Sequence of chain 1.B:
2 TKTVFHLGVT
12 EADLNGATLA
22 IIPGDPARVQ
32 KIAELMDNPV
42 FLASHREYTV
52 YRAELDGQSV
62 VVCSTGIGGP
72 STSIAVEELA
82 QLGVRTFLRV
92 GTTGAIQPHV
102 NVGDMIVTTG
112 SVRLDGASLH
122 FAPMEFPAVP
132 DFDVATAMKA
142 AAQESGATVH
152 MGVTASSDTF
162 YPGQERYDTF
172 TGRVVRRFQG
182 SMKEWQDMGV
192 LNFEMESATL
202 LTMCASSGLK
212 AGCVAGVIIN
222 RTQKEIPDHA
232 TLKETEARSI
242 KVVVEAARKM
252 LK

The protein below binds the small molecule below.
Small molecule (SMILES): O=c1ccn([C@@H]2O[C@H](CO)[C@@H](O)[C@H]2O)c(=O)[nH]1

Binding-site contacts:
Ligand atom O2 contacts residue PHE161 of chain 1.B at 3.8 Å.
Ligand atom C5' contacts residue HIS7 of chain 1.A at 3.3 Å.
Ligand atom O2 contacts residue GLU195 of chain 1.B at 3.5 Å.
Ligand atom C2 contacts residue GLN165 of chain 1.B at 3.5 Å.
Ligand atom O2' contacts residue MET196 of chain 1.B at 3.0 Å (h-bond).
Ligand atom C5 contacts residue THR94 of chain 1.B at 3.5 Å.
Ligand atom O4 contacts residue GLN165 of chain 1.B at 3.7 Å.
Ligand atom O2' contacts residue ARG90 of chain 1.B at 3.5 Å (salt-bridge).
Ligand atom N1 contacts residue THR93 of chain 1.B at 3.5 Å (h-bond).
Ligand atom N3 contacts residue GLN165 of chain 1.B at 2.9 Å (h-bond).
Ligand atom N3 contacts residue PHE161 of chain 1.B at 3.8 Å.
Ligand atom C4' contacts residue THR93 of chain 1.B at 3.9 Å.
Ligand atom N3 contacts residue PHE194 of chain 1.B at 3.8 Å.
Ligand atom C5 contacts residue ILE219 of chain 1.B at 3.9 Å (hydrophobic).
Ligand atom O5' contacts residue HIS7 of chain 1.A at 2.5 Å (h-bond).
Ligand atom C2 contacts residue PHE161 of chain 1.B at 3.8 Å (hydrophobic).
Ligand atom O2' contacts residue GLU195 of chain 1.B at 3.5 Å.
Ligand atom C2' contacts residue MET196 of chain 1.B at 3.8 Å (hydrophobic).
Ligand atom C6 contacts residue THR94 of chain 1.B at 3.7 Å.
Ligand atom C4' contacts residue ARG47 of chain 1.A at 3.9 Å.
Ligand atom O4' contacts residue THR93 of chain 1.B at 3.2 Å (h-bond).
Ligand atom C4 contacts residue ARG167 of chain 1.B at 4.0 Å.
Ligand atom C5' contacts residue ARG47 of chain 1.A at 3.9 Å.
Ligand atom O3' contacts residue GLU197 of chain 1.B at 2.7 Å (salt-bridge).
Ligand atom O4 contacts residue GLY95 of chain 1.B at 3.3 Å.
Ligand atom C4 contacts residue GLN165 of chain 1.B at 3.8 Å.
Ligand atom C4 contacts residue GLY95 of chain 1.B at 3.4 Å.
Ligand atom O2 contacts residue GLN165 of chain 1.B at 2.7 Å (h-bond).
Ligand atom C3' contacts residue GLU197 of chain 1.B at 3.6 Å.
Ligand atom C6 contacts residue THR93 of chain 1.B at 3.4 Å.
Ligand atom C1' contacts residue THR93 of chain 1.B at 3.2 Å.
Ligand atom C4 contacts residue THR94 of chain 1.B at 3.9 Å.
Ligand atom O2' contacts residue THR93 of chain 1.B at 3.7 Å.
Ligand atom O4 contacts residue ILE220 of chain 1.B at 3.6 Å.
Ligand atom O4 contacts residue ARG167 of chain 1.B at 3.2 Å (salt-bridge).
Ligand atom O2' contacts residue GLU197 of chain 1.B at 2.7 Å (salt-bridge).
Ligand atom O2 contacts residue MET196 of chain 1.B at 3.4 Å.
Ligand atom C5' contacts residue ILE68 of chain 1.B at 3.6 Å (hydrophobic).
Ligand atom C2' contacts residue GLU197 of chain 1.B at 3.8 Å.
Ligand atom C5 contacts residue GLY95 of chain 1.B at 3.5 Å.

Sequence of chain 1.A:
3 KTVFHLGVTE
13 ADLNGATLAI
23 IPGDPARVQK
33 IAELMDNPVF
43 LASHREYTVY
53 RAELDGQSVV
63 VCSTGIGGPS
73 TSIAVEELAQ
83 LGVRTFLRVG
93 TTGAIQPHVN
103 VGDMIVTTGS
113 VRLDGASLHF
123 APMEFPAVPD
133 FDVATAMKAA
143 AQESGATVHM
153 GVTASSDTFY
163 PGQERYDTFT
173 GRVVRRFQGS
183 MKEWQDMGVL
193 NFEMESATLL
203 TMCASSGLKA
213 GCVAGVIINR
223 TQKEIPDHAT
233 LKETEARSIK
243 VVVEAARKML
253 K